Sequence of chain 29.C:
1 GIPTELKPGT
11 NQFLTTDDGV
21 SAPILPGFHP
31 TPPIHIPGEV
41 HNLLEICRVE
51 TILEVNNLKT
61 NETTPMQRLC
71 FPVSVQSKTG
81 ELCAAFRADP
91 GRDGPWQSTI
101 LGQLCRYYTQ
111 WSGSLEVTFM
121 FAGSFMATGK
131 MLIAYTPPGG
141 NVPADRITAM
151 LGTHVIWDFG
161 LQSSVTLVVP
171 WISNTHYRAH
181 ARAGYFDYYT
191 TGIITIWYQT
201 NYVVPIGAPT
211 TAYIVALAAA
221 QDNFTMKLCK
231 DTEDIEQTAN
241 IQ

Binding-site contacts:
Ligand atom CBB contacts residue LEU113 of chain 29.A at 3.7 Å (hydrophobic).
Ligand atom NAU contacts residue MET114 of chain 29.A at 3.9 Å.
Ligand atom CAZ contacts residue ILE111 of chain 29.A at 3.9 Å (hydrophobic).
Ligand atom CAR contacts residue TYR201 of chain 29.A at 3.5 Å (hydrophobic).
Ligand atom CAE contacts residue GLN202 of chain 29.A at 3.6 Å.
Ligand atom CAF contacts residue MET114 of chain 29.A at 3.1 Å (hydrophobic).
Ligand atom NBD contacts residue TRP203 of chain 29.A at 3.6 Å.
Ligand atom CAS contacts residue TYR201 of chain 29.A at 3.9 Å (hydrophobic).
Ligand atom CAS contacts residue ASN228 of chain 29.A at 3.5 Å.
Ligand atom OAC contacts residue LEU113 of chain 29.A at 3.4 Å (h-bond).
Ligand atom CAS contacts residue TRP203 of chain 29.A at 3.4 Å (hydrophobic).
Ligand atom CAO contacts residue MET230 of chain 29.A at 3.6 Å (hydrophobic).
Ligand atom NAT contacts residue TYR155 of chain 29.A at 3.9 Å.
Ligand atom CAJ contacts residue TYR155 of chain 29.A at 3.5 Å (hydrophobic).
Ligand atom CAL contacts residue ILE111 of chain 29.A at 3.9 Å (hydrophobic).
Ligand atom CAA contacts residue PRO177 of chain 29.A at 3.2 Å (hydrophobic).
Ligand atom CAF contacts residue ASP112 of chain 29.A at 3.9 Å.
Ligand atom CAK contacts residue PHE135 of chain 29.A at 3.3 Å (hydrophobic).
Ligand atom CAP contacts residue LEU113 of chain 29.A at 3.6 Å (hydrophobic).
Ligand atom CAQ contacts residue LEU113 of chain 29.A at 3.6 Å (hydrophobic).
Ligand atom CAL contacts residue TYR155 of chain 29.A at 3.4 Å (hydrophobic).
Ligand atom NBC contacts residue ASN228 of chain 29.A at 3.7 Å.
Ligand atom CAM contacts residue TYR155 of chain 29.A at 3.9 Å (hydrophobic).
Ligand atom CAH contacts residue MET114 of chain 29.A at 3.5 Å (hydrophobic).
Ligand atom CAE contacts residue ASN228 of chain 29.A at 3.6 Å.
Ligand atom NBD contacts residue ASN228 of chain 29.A at 3.7 Å.
Ligand atom CAN contacts residue PHE135 of chain 29.A at 3.8 Å (hydrophobic).
Ligand atom CAN contacts residue ILE111 of chain 29.A at 3.8 Å (hydrophobic).
Ligand atom CAR contacts residue ASN228 of chain 29.A at 3.7 Å.
Ligand atom OAC contacts residue ASP112 of chain 29.A at 3.8 Å.
Ligand atom CAG contacts residue GLN202 of chain 29.A at 3.5 Å.
Ligand atom CAG contacts residue TRP203 of chain 29.A at 3.7 Å (hydrophobic).
Ligand atom CBA contacts residue TRP203 of chain 29.A at 3.8 Å (hydrophobic).
Ligand atom CAG contacts residue ASN228 of chain 29.A at 3.3 Å.
Ligand atom OAW contacts residue MET195 of chain 29.A at 3.4 Å.
Ligand atom CAD contacts residue PHE137 of chain 29.A at 3.9 Å (hydrophobic).
Ligand atom CAI contacts residue PHE135 of chain 29.A at 3.5 Å (hydrophobic).
Ligand atom CAX contacts residue ASN228 of chain 29.A at 3.8 Å.
Ligand atom CBA contacts residue ASN228 of chain 29.A at 3.7 Å.
Ligand atom CAA contacts residue VAL179 of chain 29.A at 3.5 Å (hydrophobic).

Sequence of chain 30.C:
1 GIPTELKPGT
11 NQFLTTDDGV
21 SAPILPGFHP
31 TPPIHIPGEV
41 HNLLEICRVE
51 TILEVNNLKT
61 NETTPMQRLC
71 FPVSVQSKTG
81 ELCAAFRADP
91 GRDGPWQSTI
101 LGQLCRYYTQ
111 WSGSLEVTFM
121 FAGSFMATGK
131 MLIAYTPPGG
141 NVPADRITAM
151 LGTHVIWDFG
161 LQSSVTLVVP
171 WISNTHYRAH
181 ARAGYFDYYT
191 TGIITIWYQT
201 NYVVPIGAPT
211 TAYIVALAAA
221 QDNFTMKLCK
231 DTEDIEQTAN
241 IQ

The protein below binds the small molecule below.
Small molecule (SMILES): CCO/N=C/c1ccc(OCC[C@@H](C)CCN2CCN(c3ccncc3)C2=O)cc1

Sequence of chain 29.A:
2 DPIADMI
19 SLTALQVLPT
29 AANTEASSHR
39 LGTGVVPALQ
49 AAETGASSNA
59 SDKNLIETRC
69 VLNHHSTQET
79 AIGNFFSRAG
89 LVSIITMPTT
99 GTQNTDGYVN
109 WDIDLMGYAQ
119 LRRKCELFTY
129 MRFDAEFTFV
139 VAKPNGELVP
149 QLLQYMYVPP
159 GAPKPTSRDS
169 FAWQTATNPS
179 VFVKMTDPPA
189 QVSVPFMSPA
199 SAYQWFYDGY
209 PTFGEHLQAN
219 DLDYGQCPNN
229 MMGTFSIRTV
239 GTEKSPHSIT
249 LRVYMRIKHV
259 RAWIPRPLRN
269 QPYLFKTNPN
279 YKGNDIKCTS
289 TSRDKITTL